Binding-site contacts:
Ligand atom O contacts residue ILE62 of chain 1.B at 3.9 Å.
Ligand atom C3' contacts residue ASP31 of chain 1.B at 3.3 Å.
Ligand atom C4 contacts residue LEU33 of chain 1.B at 3.7 Å (hydrophobic).
Ligand atom C5 contacts residue LEU107 of chain 1.B at 4.1 Å (hydrophobic).
Ligand atom O contacts residue ASP31 of chain 1.B at 2.8 Å (salt-bridge).
Ligand atom C4 contacts residue PHE89 of chain 1.B at 4.1 Å (hydrophobic).
Ligand atom C3' contacts residue TYR93 of chain 1.B at 3.8 Å (hydrophobic).
Ligand atom O contacts residue LEU107 of chain 1.B at 4.1 Å.
Ligand atom C5 contacts residue PHE89 of chain 1.B at 4.1 Å (hydrophobic).
Ligand atom C3 contacts residue TYR93 of chain 1.B at 4.0 Å (hydrophobic).
Ligand atom C3' contacts residue VAL105 of chain 1.B at 4.3 Å (hydrophobic).
Ligand atom C8 contacts residue PHE89 of chain 1.B at 3.7 Å (hydrophobic).
Ligand atom N contacts residue PHE89 of chain 1.B at 4.0 Å.
Ligand atom C5 contacts residue GLN77 of chain 1.B at 4.1 Å.
Ligand atom C6 contacts residue GLN77 of chain 1.B at 3.8 Å.
Ligand atom C4 contacts residue LEU107 of chain 1.B at 4.2 Å (hydrophobic).
Ligand atom N contacts residue ILE62 of chain 1.B at 4.2 Å.
Ligand atom C6 contacts residue PHE89 of chain 1.B at 3.9 Å (hydrophobic).
Ligand atom C7 contacts residue PHE69 of chain 1.B at 3.7 Å (hydrophobic).
Ligand atom C2 contacts residue ILE62 of chain 1.B at 3.8 Å (hydrophobic).
Ligand atom O contacts residue LEU33 of chain 1.B at 3.5 Å.
Ligand atom O contacts residue ALA120 of chain 1.B at 3.1 Å.
Ligand atom C9 contacts residue PHE89 of chain 1.B at 3.9 Å (hydrophobic).
Ligand atom C3 contacts residue VAL105 of chain 1.B at 4.3 Å (hydrophobic).
Ligand atom N contacts residue ASP66 of chain 1.B at 2.8 Å (salt-bridge).
Ligand atom C8 contacts residue ILE62 of chain 1.B at 4.2 Å (hydrophobic).
Ligand atom C3 contacts residue ILE62 of chain 1.B at 3.5 Å (hydrophobic).
Ligand atom C6 contacts residue VAL74 of chain 1.B at 4.2 Å (hydrophobic).
Ligand atom C9 contacts residue ILE62 of chain 1.B at 3.8 Å (hydrophobic).
Ligand atom C3' contacts residue ILE62 of chain 1.B at 3.6 Å (hydrophobic).
Ligand atom C5 contacts residue LEU78 of chain 1.B at 3.9 Å (hydrophobic).
Ligand atom C2 contacts residue VAL105 of chain 1.B at 3.9 Å (hydrophobic).
Ligand atom C7 contacts residue ASP66 of chain 1.B at 4.2 Å.
Ligand atom C2 contacts residue TYR93 of chain 1.B at 3.3 Å (hydrophobic).
Ligand atom C2 contacts residue ASP66 of chain 1.B at 3.6 Å.
Ligand atom N contacts residue VAL105 of chain 1.B at 4.3 Å.
Ligand atom C7 contacts residue PHE89 of chain 1.B at 3.6 Å (hydrophobic).
Ligand atom C3' contacts residue ALA120 of chain 1.B at 3.5 Å (hydrophobic).
Ligand atom C6 contacts residue PHE69 of chain 1.B at 3.9 Å (hydrophobic).
Ligand atom C8 contacts residue ASP66 of chain 1.B at 3.8 Å.

Sequence of chain 1.B:
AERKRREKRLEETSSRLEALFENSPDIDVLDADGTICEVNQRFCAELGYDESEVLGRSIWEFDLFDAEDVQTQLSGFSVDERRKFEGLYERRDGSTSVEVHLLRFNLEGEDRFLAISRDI

This protein binds this small molecule.
Small molecule (SMILES): O=Cc1c[nH]c2ccccc12